Binding-site contacts:
Ligand atom CG2 contacts residue PHE76 of chain 40.B at 3.8 Å (hydrophobic).

Sequence of chain 40.B:
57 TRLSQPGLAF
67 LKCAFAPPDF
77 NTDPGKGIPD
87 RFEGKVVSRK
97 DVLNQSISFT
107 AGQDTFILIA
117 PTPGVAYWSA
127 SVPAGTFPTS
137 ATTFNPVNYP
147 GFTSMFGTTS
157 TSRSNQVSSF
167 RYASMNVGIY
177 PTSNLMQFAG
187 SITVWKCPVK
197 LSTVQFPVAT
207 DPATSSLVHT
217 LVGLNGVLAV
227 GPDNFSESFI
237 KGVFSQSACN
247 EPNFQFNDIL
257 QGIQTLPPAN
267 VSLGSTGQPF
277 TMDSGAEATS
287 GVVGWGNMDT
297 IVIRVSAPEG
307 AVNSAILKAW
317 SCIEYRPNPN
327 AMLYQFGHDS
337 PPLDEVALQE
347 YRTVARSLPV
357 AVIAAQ

A protein and the small-molecule ligand that binds it are described below.
Small molecule (SMILES): CC(C)[C@H](NC(=O)[C@H](CCCN=C(N)N)NC(=O)[C@@H](N)CCC(=O)O)C(=O)N[C@H](C=O)CCCCN